Binding-site contacts:
Ligand atom C7 contacts residue ASN101 of chain 1.A at 3.3 Å.
Ligand atom O5 contacts residue ASN101 of chain 1.A at 2.5 Å (h-bond).
Ligand atom C3 contacts residue ASN101 of chain 1.A at 3.9 Å.
Ligand atom C4 contacts residue ASN101 of chain 1.A at 4.4 Å.
Ligand atom C1 contacts residue GLY112 of chain 1.A at 4.4 Å.
Ligand atom C2 contacts residue ASN101 of chain 1.A at 2.5 Å.
Ligand atom C8 contacts residue ASN101 of chain 1.A at 3.7 Å.
Ligand atom O5 contacts residue GLY112 of chain 1.A at 3.8 Å.
Ligand atom C1 contacts residue ASN101 of chain 1.A at 1.5 Å.
Ligand atom N2 contacts residue ASN101 of chain 1.A at 2.9 Å (h-bond).
Ligand atom O7 contacts residue ASN101 of chain 1.A at 3.5 Å (h-bond).
Ligand atom C5 contacts residue ASN101 of chain 1.A at 3.8 Å.

This protein binds this small molecule.
Small molecule (SMILES): CC(=O)N[C@@H]1[C@@H](O)[C@H](O)[C@@H](CO)O[C@H]1O

Sequence of chain 1.A:
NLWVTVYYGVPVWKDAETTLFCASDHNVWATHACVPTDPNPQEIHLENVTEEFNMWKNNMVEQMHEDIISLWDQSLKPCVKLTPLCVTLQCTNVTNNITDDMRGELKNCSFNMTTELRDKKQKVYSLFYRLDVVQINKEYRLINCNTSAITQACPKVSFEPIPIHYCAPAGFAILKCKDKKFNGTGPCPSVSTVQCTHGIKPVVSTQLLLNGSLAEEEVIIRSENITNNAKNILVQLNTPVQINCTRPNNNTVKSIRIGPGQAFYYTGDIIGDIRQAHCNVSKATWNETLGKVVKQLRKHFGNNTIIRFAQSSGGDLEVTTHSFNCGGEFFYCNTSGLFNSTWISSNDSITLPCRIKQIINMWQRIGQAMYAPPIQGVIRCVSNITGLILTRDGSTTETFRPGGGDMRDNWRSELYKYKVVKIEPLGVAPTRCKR